Binding-site contacts:
Ligand atom C3 contacts residue ASP287 of chain 1.A at 4.2 Å.
Ligand atom C1 contacts residue ASP284 of chain 1.A at 3.3 Å.
Ligand atom O3 contacts residue ASP284 of chain 1.A at 2.5 Å (salt-bridge).
Ligand atom C3 contacts residue ASP284 of chain 1.A at 2.7 Å.
Ligand atom C2 contacts residue ASP284 of chain 1.A at 3.6 Å.
Ligand atom O3 contacts residue ASP287 of chain 1.A at 2.9 Å (salt-bridge).

Sequence of chain 1.A:
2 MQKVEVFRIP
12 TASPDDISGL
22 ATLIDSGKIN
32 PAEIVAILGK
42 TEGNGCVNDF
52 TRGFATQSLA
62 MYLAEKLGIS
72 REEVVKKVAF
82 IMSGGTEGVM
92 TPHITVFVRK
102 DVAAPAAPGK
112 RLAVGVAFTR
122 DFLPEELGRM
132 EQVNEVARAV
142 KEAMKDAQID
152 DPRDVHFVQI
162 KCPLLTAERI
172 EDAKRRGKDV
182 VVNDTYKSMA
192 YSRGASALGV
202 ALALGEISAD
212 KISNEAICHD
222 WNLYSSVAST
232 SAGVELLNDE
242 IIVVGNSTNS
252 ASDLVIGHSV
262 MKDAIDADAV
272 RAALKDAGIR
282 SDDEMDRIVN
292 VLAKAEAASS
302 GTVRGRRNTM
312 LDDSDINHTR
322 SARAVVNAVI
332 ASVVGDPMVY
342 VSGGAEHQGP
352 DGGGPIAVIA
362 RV

A protein and the small-molecule ligand that binds it are described below.
Small molecule (SMILES): OCCCO